Sequence of chain 1.P:
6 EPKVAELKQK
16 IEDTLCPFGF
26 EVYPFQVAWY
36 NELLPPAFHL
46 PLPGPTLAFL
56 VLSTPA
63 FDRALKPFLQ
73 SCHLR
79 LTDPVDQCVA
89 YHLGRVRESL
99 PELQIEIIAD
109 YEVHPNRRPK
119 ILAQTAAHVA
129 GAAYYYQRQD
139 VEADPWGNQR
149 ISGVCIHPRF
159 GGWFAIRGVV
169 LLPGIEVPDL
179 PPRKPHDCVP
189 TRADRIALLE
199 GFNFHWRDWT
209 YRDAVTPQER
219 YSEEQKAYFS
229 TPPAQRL

A small-molecule ligand and the protein it binds are described below.
Small molecule (SMILES): C[C@H]1O[C@@H](n2cnc3c(N)ncnc32)[C@H](O)[C@@H]1O

Binding-site contacts:
Ligand atom C2 contacts residue ASN114 of chain 1.P at 3.5 Å.
Ligand atom C4 contacts residue ASN114 of chain 1.P at 4.0 Å.
Ligand atom C5 contacts residue ARG115 of chain 1.P at 4.3 Å.
Ligand atom N7 contacts residue ARG115 of chain 1.P at 3.5 Å.
Ligand atom N6 contacts residue ASN114 of chain 1.P at 3.5 Å (h-bond).
Ligand atom C4 contacts residue PRO113 of chain 1.P at 3.4 Å (hydrophobic).
Ligand atom C5 contacts residue PRO113 of chain 1.P at 4.0 Å (hydrophobic).
Ligand atom C8 contacts residue PRO113 of chain 1.P at 4.0 Å (hydrophobic).
Ligand atom N3 contacts residue ASN114 of chain 1.P at 3.8 Å.
Ligand atom N9 contacts residue ARG115 of chain 1.P at 4.4 Å.
Ligand atom C3' contacts residue PRO113 of chain 1.P at 4.5 Å (hydrophobic).
Ligand atom C8 contacts residue ARG115 of chain 1.P at 3.3 Å.
Ligand atom C2 contacts residue PRO113 of chain 1.P at 4.3 Å (hydrophobic).
Ligand atom N1 contacts residue ASN114 of chain 1.P at 3.5 Å.
Ligand atom C1' contacts residue PRO113 of chain 1.P at 3.8 Å (hydrophobic).
Ligand atom C2' contacts residue PRO113 of chain 1.P at 3.3 Å (hydrophobic).
Ligand atom C6 contacts residue ASN114 of chain 1.P at 3.6 Å.
Ligand atom O2' contacts residue PRO113 of chain 1.P at 3.8 Å.
Ligand atom C5 contacts residue ASN114 of chain 1.P at 4.0 Å.
Ligand atom N3 contacts residue PRO113 of chain 1.P at 3.5 Å (h-bond).
Ligand atom N9 contacts residue PRO113 of chain 1.P at 3.4 Å (h-bond).
Ligand atom N7 contacts residue PRO113 of chain 1.P at 4.4 Å.